Sequence of chain 1.PB:
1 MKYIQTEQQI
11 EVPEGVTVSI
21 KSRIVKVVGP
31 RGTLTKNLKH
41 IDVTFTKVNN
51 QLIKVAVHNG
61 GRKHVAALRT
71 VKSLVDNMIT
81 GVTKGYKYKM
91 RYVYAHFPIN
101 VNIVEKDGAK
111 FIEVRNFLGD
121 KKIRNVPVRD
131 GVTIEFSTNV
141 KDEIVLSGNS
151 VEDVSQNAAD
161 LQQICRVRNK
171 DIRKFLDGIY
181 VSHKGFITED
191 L

Binding-site contacts:
Ligand atom C16 contacts residue ARG62 of chain 1.PB at 4.1 Å.
Ligand atom C17 contacts residue ARG62 of chain 1.PB at 4.4 Å.
Ligand atom C2 contacts residue ARG62 of chain 1.PB at 3.8 Å.
Ligand atom C15 contacts residue ARG62 of chain 1.PB at 4.3 Å.
Ligand atom O contacts residue ARG62 of chain 1.PB at 3.8 Å.
Ligand atom N1 contacts residue ARG62 of chain 1.PB at 4.4 Å.
Ligand atom O8 contacts residue ARG62 of chain 1.PB at 2.9 Å.

This small molecule binds to this protein.
Small molecule (SMILES): NC[C@H]1O[C@H](O[C@H]2[C@H](O[C@@H]3O[C@H](CO)[C@@H](O)[C@H](N)[C@H]3O)[C@@H](O)[C@H](N)C[C@@H]2N)[C@H](N)[C@@H](O)[C@@H]1O